A small-molecule ligand and the protein it binds are described below.
Small molecule (SMILES): CC(=O)N[C@H]1[C@H](O[C@H]2[C@H](O)[C@@H](NC(C)=O)CO[C@@H]2CO)O[C@H](CO)[C@@H](O)[C@@H]1O

Sequence of chain 1.E:
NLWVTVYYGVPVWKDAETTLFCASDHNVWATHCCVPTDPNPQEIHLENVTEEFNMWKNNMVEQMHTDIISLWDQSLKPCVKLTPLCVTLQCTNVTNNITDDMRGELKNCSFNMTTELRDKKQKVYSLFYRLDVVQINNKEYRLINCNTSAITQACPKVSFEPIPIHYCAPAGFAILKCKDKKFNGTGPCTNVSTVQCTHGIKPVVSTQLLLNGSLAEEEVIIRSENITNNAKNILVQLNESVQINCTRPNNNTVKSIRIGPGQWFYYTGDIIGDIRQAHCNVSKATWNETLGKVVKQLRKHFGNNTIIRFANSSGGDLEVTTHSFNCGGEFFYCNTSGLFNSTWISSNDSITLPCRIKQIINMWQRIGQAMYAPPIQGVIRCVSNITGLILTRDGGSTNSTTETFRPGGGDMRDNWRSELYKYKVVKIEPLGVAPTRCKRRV

Binding-site contacts:
Ligand atom O5 contacts residue ASN448 of chain 1.E at 2.5 Å (h-bond).
Ligand atom O5 contacts residue SER293 of chain 1.E at 3.1 Å (h-bond).
Ligand atom C5 contacts residue SER293 of chain 1.E at 4.2 Å.
Ligand atom O6 contacts residue SER293 of chain 1.E at 3.3 Å (h-bond).
Ligand atom C6 contacts residue SER293 of chain 1.E at 4.0 Å.
Ligand atom C7 contacts residue ASN264 of chain 1.E at 4.5 Å.
Ligand atom C4 contacts residue ASN448 of chain 1.E at 4.4 Å.
Ligand atom N2 contacts residue ASN448 of chain 1.E at 2.9 Å (h-bond).
Ligand atom C7 contacts residue ASN448 of chain 1.E at 3.4 Å.
Ligand atom C8 contacts residue ASN448 of chain 1.E at 4.0 Å.
Ligand atom C3 contacts residue ASN448 of chain 1.E at 3.9 Å.
Ligand atom O7 contacts residue ASN448 of chain 1.E at 3.5 Å (h-bond).
Ligand atom C5 contacts residue ASN448 of chain 1.E at 3.8 Å.
Ligand atom C8 contacts residue NAG1 of chain 1.W at 3.6 Å.
Ligand atom C1 contacts residue SER293 of chain 1.E at 3.9 Å.
Ligand atom C2 contacts residue ASN448 of chain 1.E at 2.5 Å.
Ligand atom C8 contacts residue ASN264 of chain 1.E at 3.7 Å.
Ligand atom C1 contacts residue ASN448 of chain 1.E at 1.5 Å.